The protein below binds the small molecule below.
Small molecule (SMILES): CNc1ncnc2c1ncn2[C@H]1C[C@H](O[P](=O)(O)OC[C@H]2O[C@@H](n3cc(C)c(=O)[nH]c3=O)C[C@@H]2O[P](=O)(O)OC[C@H]2O[C@@H](n3cc(C)c(=O)[nH]c3=O)C[C@@H]2O[P](=O)(O)OC[C@H]2O[C@@H](n3ccc(N)nc3=O)C[C@@H]2O[P](=O)(O)OC[C@H]2O[C@@H](n3cnc4c(=O)nc(N)[nH]c43)C[C@@H]2O)[C@@H](CO[P](=O)(O)O[C@H]2C[C@H](n3cnc4c(=O)nc(N)[nH]c43)O[C@@H]2CO[P](=O)(O)O[C@H]2C[C@H](n3cc(C)c(=O)[nH]c3=O)O[C@@H]2CO[P](=O)(O)O[C@H]2C[C@H](n3ccc(N)nc3=O)O[C@@H]2CO[P](=O)(O)O[C@H]2C[C@H](n3ccc(N)nc3=O)O[C@@H]2CO)O1

Sequence of chain 1.C:
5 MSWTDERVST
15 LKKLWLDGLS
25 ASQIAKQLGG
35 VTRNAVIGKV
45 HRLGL

Binding-site contacts:
Ligand atom OP2 contacts residue SER24 of chain 1.C at 3.1 Å (h-bond).
Ligand atom N3 contacts residue DA8 of chain 1.J at 3.0 Å (h-bond).
Ligand atom O4 contacts residue ILE41 of chain 1.C at 3.4 Å.
Ligand atom O4 contacts residue DA8 of chain 1.J at 3.1 Å (h-bond).
Ligand atom OP1 contacts residue SER26 of chain 1.C at 3.5 Å (h-bond).
Ligand atom N2 contacts residue DC7 of chain 1.J at 2.5 Å (h-bond).
Ligand atom C7 contacts residue HIS45 of chain 1.C at 3.4 Å.
Ligand atom N2 contacts residue DA8 of chain 1.J at 3.1 Å (h-bond).
Ligand atom C2 contacts residue DC7 of chain 1.J at 3.2 Å.
Ligand atom C4 contacts residue DA5 of chain 1.J at 3.3 Å.
Ligand atom OP2 contacts residue GLN27 of chain 1.C at 3.3 Å.
Ligand atom O2 contacts residue DG3 of chain 1.J at 2.6 Å (h-bond).
Ligand atom O3' contacts residue ARG37 of chain 1.C at 2.9 Å (salt-bridge).
Ligand atom O6 contacts residue DC7 of chain 1.J at 2.9 Å (h-bond).
Ligand atom N1 contacts residue DC2 of chain 1.J at 2.8 Å (h-bond).
Ligand atom OP2 contacts residue HIS45 of chain 1.C at 3.1 Å.
Ligand atom N3 contacts residue DG3 of chain 1.J at 3.0 Å (h-bond).
Ligand atom O4 contacts residue 6MA4 of chain 1.J at 3.2 Å (h-bond).
Ligand atom N1 contacts residue DT6 of chain 1.J at 2.8 Å (h-bond).
Ligand atom OP2 contacts residue SER26 of chain 1.C at 3.3 Å (h-bond).
Ligand atom O6 contacts residue DC2 of chain 1.J at 2.9 Å (h-bond).
Ligand atom N1 contacts residue DC7 of chain 1.J at 2.8 Å (h-bond).
Ligand atom N1 contacts residue DA8 of chain 1.J at 3.5 Å (h-bond).
Ligand atom N3 contacts residue 6MA4 of chain 1.J at 3.1 Å (h-bond).
Ligand atom N3 contacts residue DA5 of chain 1.J at 2.6 Å (h-bond).
Ligand atom O2 contacts residue DA8 of chain 1.J at 3.5 Å (h-bond).
Ligand atom O4 contacts residue DA5 of chain 1.J at 2.5 Å (h-bond).
Ligand atom O4 contacts residue DG3 of chain 1.J at 3.2 Å (h-bond).
Ligand atom N7 contacts residue ILE41 of chain 1.C at 3.3 Å.
Ligand atom N2 contacts residue DC2 of chain 1.J at 2.7 Å (h-bond).
Ligand atom C3' contacts residue ARG37 of chain 1.C at 3.2 Å.
Ligand atom N4 contacts residue DG3 of chain 1.J at 3.3 Å (h-bond).
Ligand atom C2 contacts residue DG3 of chain 1.J at 3.3 Å.
Ligand atom OP2 contacts residue SER24 of chain 1.C at 3.3 Å.
Ligand atom O2 contacts residue DA5 of chain 1.J at 3.5 Å.
Ligand atom C2 contacts residue DA8 of chain 1.J at 3.4 Å.
Ligand atom N6 contacts residue DA5 of chain 1.J at 2.9 Å (h-bond).
Ligand atom OP2 contacts residue ALA25 of chain 1.C at 2.6 Å (h-bond).
Ligand atom C2 contacts residue DG3 of chain 1.J at 3.5 Å.
Ligand atom N6 contacts residue DT6 of chain 1.J at 3.0 Å (h-bond).